Binding-site contacts:
Ligand atom C21 contacts residue LEU52 of chain 1.A at 4.0 Å (hydrophobic).
Ligand atom C19 contacts residue TYR97 of chain 1.A at 4.1 Å (hydrophobic).
Ligand atom O11 contacts residue CYS94 of chain 1.A at 3.4 Å.
Ligand atom C4 contacts residue ASN98 of chain 1.A at 3.6 Å.
Ligand atom C15 contacts residue LEU50 of chain 1.A at 3.4 Å (hydrophobic).
Ligand atom N10 contacts residue TYR97 of chain 1.A at 3.7 Å.
Ligand atom C3 contacts residue PHE41 of chain 1.A at 4.0 Å (hydrophobic).
Ligand atom C3 contacts residue VAL45 of chain 1.A at 3.8 Å (hydrophobic).
Ligand atom C16 contacts residue LEU50 of chain 1.A at 3.3 Å (hydrophobic).
Ligand atom C19 contacts residue ASN98 of chain 1.A at 3.6 Å.
Ligand atom O11 contacts residue TYR97 of chain 1.A at 4.0 Å.
Ligand atom O20 contacts residue LEU52 of chain 1.A at 3.5 Å.
Ligand atom C9 contacts residue ILE104 of chain 1.A at 4.1 Å (hydrophobic).
Ligand atom C1 contacts residue VAL45 of chain 1.A at 3.8 Å (hydrophobic).
Ligand atom O11 contacts residue TYR55 of chain 1.A at 3.8 Å.
Ligand atom C15 contacts residue TRP39 of chain 1.A at 4.0 Å (hydrophobic).
Ligand atom N12 contacts residue TYR97 of chain 1.A at 3.5 Å.
Ligand atom C21 contacts residue ASN98 of chain 1.A at 3.7 Å.
Ligand atom O11 contacts residue ASN98 of chain 1.A at 2.8 Å (h-bond).
Ligand atom C1 contacts residue PRO40 of chain 1.A at 3.9 Å (hydrophobic).
Ligand atom C8 contacts residue LEU52 of chain 1.A at 4.0 Å (hydrophobic).
Ligand atom C16 contacts residue TRP39 of chain 1.A at 3.8 Å (hydrophobic).
Ligand atom C7 contacts residue ILE104 of chain 1.A at 3.9 Å (hydrophobic).
Ligand atom C9 contacts residue ASN98 of chain 1.A at 3.4 Å.
Ligand atom C2 contacts residue PRO40 of chain 1.A at 3.9 Å (hydrophobic).
Ligand atom N10 contacts residue ASN98 of chain 1.A at 3.1 Å (h-bond).
Ligand atom C1 contacts residue ILE104 of chain 1.A at 3.8 Å (hydrophobic).
Ligand atom N12 contacts residue ASN98 of chain 1.A at 2.6 Å (h-bond).
Ligand atom C4 contacts residue CYS94 of chain 1.A at 4.1 Å (hydrophobic).
Ligand atom C5 contacts residue ASN98 of chain 1.A at 3.8 Å.
Ligand atom C5 contacts residue ILE104 of chain 1.A at 3.8 Å (hydrophobic).
Ligand atom N13 contacts residue ILE104 of chain 1.A at 4.0 Å.
Ligand atom C2 contacts residue VAL45 of chain 1.A at 3.5 Å (hydrophobic).
Ligand atom C6 contacts residue ILE104 of chain 1.A at 3.7 Å (hydrophobic).
Ligand atom C19 contacts residue LEU52 of chain 1.A at 3.7 Å (hydrophobic).
Ligand atom C2 contacts residue PHE41 of chain 1.A at 3.8 Å (hydrophobic).
Ligand atom C14 contacts residue LEU50 of chain 1.A at 3.7 Å (hydrophobic).
Ligand atom N10 contacts residue ILE104 of chain 1.A at 4.0 Å.
Ligand atom N13 contacts residue LEU50 of chain 1.A at 3.5 Å.
Ligand atom C7 contacts residue LEU50 of chain 1.A at 4.1 Å (hydrophobic).

This small molecule binds to this protein.
Small molecule (SMILES): CC(=O)Nc1cc(Nc2ccccn2)c2cccc(O)c2n1

Sequence of chain 1.A:
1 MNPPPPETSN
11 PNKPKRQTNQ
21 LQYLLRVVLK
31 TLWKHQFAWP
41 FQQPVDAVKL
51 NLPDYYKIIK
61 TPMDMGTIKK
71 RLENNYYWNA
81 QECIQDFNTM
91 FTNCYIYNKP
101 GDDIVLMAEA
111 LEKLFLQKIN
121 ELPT